Sequence of chain 1.A:
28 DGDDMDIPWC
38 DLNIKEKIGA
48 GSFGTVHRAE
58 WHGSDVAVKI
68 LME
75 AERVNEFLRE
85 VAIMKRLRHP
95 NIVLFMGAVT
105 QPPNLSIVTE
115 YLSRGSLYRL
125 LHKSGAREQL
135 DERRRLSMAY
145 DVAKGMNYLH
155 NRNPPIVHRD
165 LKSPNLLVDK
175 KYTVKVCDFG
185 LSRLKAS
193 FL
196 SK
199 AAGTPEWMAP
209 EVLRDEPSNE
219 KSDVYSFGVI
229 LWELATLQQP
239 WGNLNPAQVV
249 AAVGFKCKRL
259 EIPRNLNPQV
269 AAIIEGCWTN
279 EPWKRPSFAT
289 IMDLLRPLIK

Binding-site contacts:
Ligand atom N4 contacts residue PRO168 of chain 1.A at 3.3 Å (h-bond).
Ligand atom C6 contacts residue ILE45 of chain 1.A at 3.6 Å (hydrophobic).
Ligand atom C4 contacts residue LEU116 of chain 1.A at 3.2 Å (hydrophobic).
Ligand atom O5 contacts residue LEU116 of chain 1.A at 2.9 Å (h-bond).
Ligand atom N4 contacts residue ARG123 of chain 1.A at 3.0 Å (salt-bridge).
Ligand atom O5 contacts residue TYR115 of chain 1.A at 3.5 Å.
Ligand atom C14 contacts residue LYS66 of chain 1.A at 3.5 Å.
Ligand atom C1 contacts residue ILE45 of chain 1.A at 3.2 Å (hydrophobic).
Ligand atom C3 contacts residue GLY119 of chain 1.A at 3.4 Å.
Ligand atom C28 contacts residue ARG123 of chain 1.A at 3.5 Å.
Ligand atom O4 contacts residue GLY46 of chain 1.A at 3.2 Å.
Ligand atom C25 contacts residue GLY46 of chain 1.A at 3.8 Å.
Ligand atom C2 contacts residue GLY119 of chain 1.A at 3.3 Å.
Ligand atom C25 contacts residue ILE45 of chain 1.A at 3.3 Å (hydrophobic).
Ligand atom C15 contacts residue LYS66 of chain 1.A at 3.6 Å.
Ligand atom C28 contacts residue PRO168 of chain 1.A at 3.5 Å (hydrophobic).
Ligand atom C8 contacts residue LEU171 of chain 1.A at 3.7 Å (hydrophobic).
Ligand atom O5 contacts residue ALA64 of chain 1.A at 3.7 Å.
Ligand atom C27 contacts residue PRO168 of chain 1.A at 3.2 Å (hydrophobic).
Ligand atom C26 contacts residue VAL53 of chain 1.A at 3.6 Å (hydrophobic).
Ligand atom C5 contacts residue ILE45 of chain 1.A at 3.6 Å (hydrophobic).
Ligand atom C15 contacts residue ASP182 of chain 1.A at 3.3 Å.
Ligand atom N3 contacts residue ILE45 of chain 1.A at 3.7 Å.
Ligand atom N1 contacts residue ALA64 of chain 1.A at 3.3 Å.
Ligand atom C9 contacts residue LEU171 of chain 1.A at 3.7 Å (hydrophobic).
Ligand atom O4 contacts residue VAL53 of chain 1.A at 3.5 Å.
Ligand atom C9 contacts residue ALA64 of chain 1.A at 3.6 Å (hydrophobic).
Ligand atom C27 contacts residue ASN169 of chain 1.A at 3.5 Å.
Ligand atom C16 contacts residue ASP182 of chain 1.A at 3.5 Å.
Ligand atom C13 contacts residue CYS181 of chain 1.A at 3.5 Å (hydrophobic).
Ligand atom C7 contacts residue LEU171 of chain 1.A at 3.4 Å (hydrophobic).
Ligand atom C9 contacts residue THR113 of chain 1.A at 3.2 Å.
Ligand atom N1 contacts residue LEU171 of chain 1.A at 3.7 Å.
Ligand atom O6 contacts residue PRO168 of chain 1.A at 3.6 Å.
Ligand atom C3 contacts residue LEU116 of chain 1.A at 3.4 Å (hydrophobic).
Ligand atom C20 contacts residue ILE45 of chain 1.A at 3.6 Å (hydrophobic).
Ligand atom N1 contacts residue THR113 of chain 1.A at 3.5 Å (h-bond).
Ligand atom C10 contacts residue LEU171 of chain 1.A at 3.4 Å (hydrophobic).
Ligand atom C8 contacts residue ALA64 of chain 1.A at 3.4 Å (hydrophobic).
Ligand atom N1 contacts residue GLU114 of chain 1.A at 2.9 Å (salt-bridge).

This small molecule binds to this protein.
Small molecule (SMILES): CN[C@@H]1C[C@H]2O[C@@](C)([C@@H]1OC)n1c3ccccc3c3c4c(c5c6ccccc6n2c5c31)C(=O)NC4